Sequence of chain 2.B:
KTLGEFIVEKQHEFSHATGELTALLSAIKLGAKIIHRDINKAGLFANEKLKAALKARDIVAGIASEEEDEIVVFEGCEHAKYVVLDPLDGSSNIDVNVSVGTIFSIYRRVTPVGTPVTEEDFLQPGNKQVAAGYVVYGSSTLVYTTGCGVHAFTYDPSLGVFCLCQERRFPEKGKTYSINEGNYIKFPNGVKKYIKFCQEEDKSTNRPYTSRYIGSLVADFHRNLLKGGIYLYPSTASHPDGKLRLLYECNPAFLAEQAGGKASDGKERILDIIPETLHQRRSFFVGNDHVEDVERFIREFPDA

Binding-site contacts:
Ligand atom O1P contacts residue ASP113 of chain 2.B at 3.6 Å.
Ligand atom P1 contacts residue MG1 of chain 2.L at 2.8 Å.
Ligand atom O2 contacts residue GLY114 of chain 2.B at 3.6 Å.
Ligand atom O3 contacts residue GLY114 of chain 2.B at 3.7 Å.
Ligand atom O5P contacts residue ARG238 of chain 1.A at 3.1 Å (salt-bridge).
Ligand atom O6P contacts residue TYR259 of chain 2.B at 2.6 Å (h-bond).
Ligand atom O4 contacts residue TYR257 of chain 2.B at 2.8 Å (h-bond).
Ligand atom O1P contacts residue MG1 of chain 2.K at 2.0 Å.
Ligand atom O1 contacts residue ASP113 of chain 2.B at 3.1 Å (salt-bridge).
Ligand atom O2P contacts residue SER115 of chain 2.B at 3.5 Å (h-bond).
Ligand atom O3 contacts residue LEU243 of chain 2.B at 2.9 Å (h-bond).
Ligand atom O1P contacts residue LEU112 of chain 2.B at 3.1 Å (h-bond).
Ligand atom O2P contacts residue ASP113 of chain 2.B at 3.5 Å.
Ligand atom C4 contacts residue LEU243 of chain 2.B at 3.6 Å (hydrophobic).
Ligand atom O3 contacts residue ASP113 of chain 2.B at 2.5 Å (salt-bridge).
Ligand atom C1 contacts residue MG1 of chain 2.L at 3.3 Å.
Ligand atom O6P contacts residue ASN206 of chain 2.B at 3.6 Å.
Ligand atom O1P contacts residue MG1 of chain 2.L at 2.4 Å.
Ligand atom C1 contacts residue GLU275 of chain 2.B at 3.3 Å.
Ligand atom O1P contacts residue ASP110 of chain 2.B at 3.0 Å (salt-bridge).
Ligand atom P2 contacts residue ASN206 of chain 2.B at 3.6 Å.
Ligand atom O4P contacts residue ARG238 of chain 1.A at 2.8 Å (salt-bridge).
Ligand atom O1P contacts residue GLU89 of chain 2.B at 2.8 Å (salt-bridge).
Ligand atom O1 contacts residue MG1 of chain 2.L at 2.1 Å.
Ligand atom O1 contacts residue GLU275 of chain 2.B at 3.2 Å (salt-bridge).
Ligand atom C3 contacts residue LEU243 of chain 2.B at 3.6 Å (hydrophobic).
Ligand atom O5P contacts residue TYR239 of chain 2.B at 2.7 Å (h-bond).
Ligand atom O5 contacts residue LYS269 of chain 2.B at 2.8 Å (salt-bridge).
Ligand atom O4 contacts residue LEU243 of chain 2.B at 3.1 Å (h-bond).
Ligand atom O6 contacts residue TYR259 of chain 2.B at 3.5 Å.
Ligand atom C3 contacts residue ASP113 of chain 2.B at 3.5 Å.
Ligand atom P2 contacts residue LYS269 of chain 2.B at 3.7 Å.
Ligand atom C4 contacts residue GLY241 of chain 2.B at 3.3 Å.
Ligand atom O2P contacts residue GLY114 of chain 2.B at 2.4 Å (h-bond).
Ligand atom C6 contacts residue TYR239 of chain 2.B at 3.4 Å (hydrophobic).
Ligand atom P1 contacts residue MG1 of chain 2.K at 3.3 Å.
Ligand atom C6 contacts residue LYS269 of chain 2.B at 3.7 Å.
Ligand atom O5P contacts residue ASN206 of chain 2.B at 2.8 Å (h-bond).
Ligand atom O6 contacts residue LYS269 of chain 2.B at 2.8 Å (salt-bridge).
Ligand atom P1 contacts residue GLY114 of chain 2.B at 3.7 Å.

Sequence of chain 1.A:
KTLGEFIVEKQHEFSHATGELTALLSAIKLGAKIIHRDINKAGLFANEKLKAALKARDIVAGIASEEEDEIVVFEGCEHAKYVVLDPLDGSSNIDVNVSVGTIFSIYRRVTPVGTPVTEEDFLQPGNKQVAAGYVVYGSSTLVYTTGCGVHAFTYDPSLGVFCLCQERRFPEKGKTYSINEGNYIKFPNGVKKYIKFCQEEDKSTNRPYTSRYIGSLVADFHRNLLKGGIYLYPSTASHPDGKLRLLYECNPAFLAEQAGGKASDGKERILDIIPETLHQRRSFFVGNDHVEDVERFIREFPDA

A protein and the small-molecule ligand that binds it are described below.
Small molecule (SMILES): O=P(O)(O)OC[C@H]1O[C@](O)(COP(=O)(O)O)[C@@H](O)[C@@H]1O